Sequence of chain 7.F:
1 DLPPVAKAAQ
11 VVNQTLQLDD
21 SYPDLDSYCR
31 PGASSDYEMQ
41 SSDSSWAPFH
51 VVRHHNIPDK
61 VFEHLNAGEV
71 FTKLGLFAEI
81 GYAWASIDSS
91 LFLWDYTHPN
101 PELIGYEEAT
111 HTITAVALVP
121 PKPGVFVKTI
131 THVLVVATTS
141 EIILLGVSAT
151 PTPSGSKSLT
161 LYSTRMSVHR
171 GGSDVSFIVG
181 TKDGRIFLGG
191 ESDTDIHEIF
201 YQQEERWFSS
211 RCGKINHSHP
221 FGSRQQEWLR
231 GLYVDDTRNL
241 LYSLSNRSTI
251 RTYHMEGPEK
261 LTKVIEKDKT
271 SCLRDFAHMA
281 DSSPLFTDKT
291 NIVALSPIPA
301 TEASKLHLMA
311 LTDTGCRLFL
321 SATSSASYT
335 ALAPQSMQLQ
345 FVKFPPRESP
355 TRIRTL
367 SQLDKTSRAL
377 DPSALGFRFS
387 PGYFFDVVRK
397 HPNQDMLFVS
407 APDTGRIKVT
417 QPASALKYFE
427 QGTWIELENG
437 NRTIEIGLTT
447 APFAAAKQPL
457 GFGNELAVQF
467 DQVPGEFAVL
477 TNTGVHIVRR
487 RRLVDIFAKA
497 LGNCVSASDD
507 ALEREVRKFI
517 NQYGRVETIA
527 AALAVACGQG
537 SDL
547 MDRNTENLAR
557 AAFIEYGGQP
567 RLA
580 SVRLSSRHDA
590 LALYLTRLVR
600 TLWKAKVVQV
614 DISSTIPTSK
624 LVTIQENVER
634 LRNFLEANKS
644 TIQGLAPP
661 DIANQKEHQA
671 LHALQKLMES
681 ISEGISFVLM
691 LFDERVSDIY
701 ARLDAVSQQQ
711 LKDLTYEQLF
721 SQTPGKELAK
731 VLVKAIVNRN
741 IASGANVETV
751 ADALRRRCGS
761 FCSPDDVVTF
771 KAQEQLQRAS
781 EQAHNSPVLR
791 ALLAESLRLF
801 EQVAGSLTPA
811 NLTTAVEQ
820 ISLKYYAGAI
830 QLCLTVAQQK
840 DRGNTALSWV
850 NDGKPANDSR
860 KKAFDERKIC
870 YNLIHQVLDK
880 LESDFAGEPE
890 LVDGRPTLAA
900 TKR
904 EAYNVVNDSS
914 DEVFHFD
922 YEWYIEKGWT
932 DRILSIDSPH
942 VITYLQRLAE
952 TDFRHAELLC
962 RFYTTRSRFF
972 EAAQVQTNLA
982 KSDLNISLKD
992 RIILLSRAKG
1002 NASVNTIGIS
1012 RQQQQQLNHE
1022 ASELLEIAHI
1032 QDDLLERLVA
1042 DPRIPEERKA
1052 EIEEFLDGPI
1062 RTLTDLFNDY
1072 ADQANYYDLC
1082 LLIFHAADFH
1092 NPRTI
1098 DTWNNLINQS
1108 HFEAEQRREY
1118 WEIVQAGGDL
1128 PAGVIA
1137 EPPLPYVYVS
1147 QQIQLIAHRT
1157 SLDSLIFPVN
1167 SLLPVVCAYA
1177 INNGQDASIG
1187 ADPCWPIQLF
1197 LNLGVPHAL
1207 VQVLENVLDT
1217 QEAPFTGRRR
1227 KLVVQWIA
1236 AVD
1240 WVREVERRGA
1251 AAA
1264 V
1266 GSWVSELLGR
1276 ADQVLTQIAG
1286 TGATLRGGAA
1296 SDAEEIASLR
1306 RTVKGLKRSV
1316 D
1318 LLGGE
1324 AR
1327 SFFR

This small molecule binds to this protein.
Small molecule (SMILES): CC[C@H](C)[C@H](NC(=O)[C@@H](NC(=O)[C@H](CC(C)C)NC(=O)[C@@H](N)CCCCN)C(C)C)C(=O)N[C@@H](CC(N)=O)C(=O)N[C@@H](CCCCN)C(=O)N[C@@H](CC(=O)O)C(=O)N[C@@H](CCSC)C(=O)N[C@@H](CCCN=C(N)N)C(=O)N[C@H](C(=O)N[C@@H](CC(=O)O)C(=O)N[C@@H](CC(C)C)C(=O)N[C@@H](Cc1ccccc1)C(=O)N[C@@H](CO)C(=O)N1CCC[C@H]1C(=O)N1CCC[C@H]1C(=O)N[C@H](C=O)CC(N)=O)[C@@H](C)O

Sequence of chain 7.C:
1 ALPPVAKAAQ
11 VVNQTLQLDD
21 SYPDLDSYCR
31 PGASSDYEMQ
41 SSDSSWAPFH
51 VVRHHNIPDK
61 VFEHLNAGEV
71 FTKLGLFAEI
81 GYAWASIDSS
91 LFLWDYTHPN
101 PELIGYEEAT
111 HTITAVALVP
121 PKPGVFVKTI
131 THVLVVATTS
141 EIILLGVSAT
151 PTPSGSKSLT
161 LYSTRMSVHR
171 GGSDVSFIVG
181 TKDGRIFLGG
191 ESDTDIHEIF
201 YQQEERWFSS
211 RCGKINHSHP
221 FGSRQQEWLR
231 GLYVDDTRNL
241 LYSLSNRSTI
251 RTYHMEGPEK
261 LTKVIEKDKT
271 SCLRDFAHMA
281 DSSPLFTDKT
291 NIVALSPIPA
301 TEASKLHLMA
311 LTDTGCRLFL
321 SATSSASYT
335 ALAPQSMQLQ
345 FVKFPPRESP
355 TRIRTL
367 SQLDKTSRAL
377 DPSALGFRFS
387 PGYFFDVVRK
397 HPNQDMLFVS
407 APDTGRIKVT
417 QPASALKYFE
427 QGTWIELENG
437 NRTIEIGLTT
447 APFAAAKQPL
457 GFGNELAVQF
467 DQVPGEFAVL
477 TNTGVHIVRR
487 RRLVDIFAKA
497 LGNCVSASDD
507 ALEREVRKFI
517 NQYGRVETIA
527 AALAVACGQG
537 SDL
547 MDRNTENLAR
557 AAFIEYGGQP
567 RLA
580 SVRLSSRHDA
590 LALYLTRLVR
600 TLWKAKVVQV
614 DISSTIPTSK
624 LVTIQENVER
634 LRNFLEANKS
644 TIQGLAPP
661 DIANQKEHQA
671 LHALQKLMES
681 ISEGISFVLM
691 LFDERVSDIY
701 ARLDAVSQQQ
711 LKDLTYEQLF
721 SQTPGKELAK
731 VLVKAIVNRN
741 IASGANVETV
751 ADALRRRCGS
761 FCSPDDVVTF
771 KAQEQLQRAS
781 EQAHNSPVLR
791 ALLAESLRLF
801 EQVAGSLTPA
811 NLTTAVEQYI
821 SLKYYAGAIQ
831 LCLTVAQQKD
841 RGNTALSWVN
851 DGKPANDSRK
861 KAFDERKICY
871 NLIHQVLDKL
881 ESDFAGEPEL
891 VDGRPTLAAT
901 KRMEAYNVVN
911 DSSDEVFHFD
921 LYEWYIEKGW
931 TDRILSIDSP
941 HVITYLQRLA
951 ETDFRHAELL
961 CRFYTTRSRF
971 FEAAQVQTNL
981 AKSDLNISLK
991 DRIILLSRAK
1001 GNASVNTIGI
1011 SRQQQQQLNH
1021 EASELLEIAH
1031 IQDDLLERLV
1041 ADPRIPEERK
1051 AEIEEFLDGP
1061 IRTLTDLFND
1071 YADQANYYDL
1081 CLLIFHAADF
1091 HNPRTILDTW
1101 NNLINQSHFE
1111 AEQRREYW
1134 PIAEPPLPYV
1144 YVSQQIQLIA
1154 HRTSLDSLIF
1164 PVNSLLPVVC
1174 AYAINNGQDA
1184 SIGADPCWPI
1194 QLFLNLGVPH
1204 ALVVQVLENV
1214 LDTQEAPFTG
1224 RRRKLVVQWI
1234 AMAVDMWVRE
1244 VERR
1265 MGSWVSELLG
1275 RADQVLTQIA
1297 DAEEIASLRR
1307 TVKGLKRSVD

Binding-site contacts:
Ligand atom N contacts residue GLN1074 of chain 7.C at 3.2 Å (h-bond).
Ligand atom CG2 contacts residue PHE1068 of chain 7.C at 3.6 Å (hydrophobic).
Ligand atom CZ contacts residue ARG1044 of chain 7.C at 3.3 Å.
Ligand atom N contacts residue THR1065 of chain 7.C at 3.2 Å (h-bond).
Ligand atom NH2 contacts residue ASP1073 of chain 7.C at 3.1 Å (salt-bridge).
Ligand atom CG contacts residue GLN565 of chain 7.F at 1.5 Å.
Ligand atom CB contacts residue GLU1052 of chain 7.C at 3.1 Å.
Ligand atom CG1 contacts residue PHE1068 of chain 7.C at 3.4 Å (hydrophobic).
Ligand atom CE2 contacts residue GLN565 of chain 7.F at 2.0 Å.
Ligand atom NH1 contacts residue ASN1069 of chain 7.C at 2.8 Å (h-bond).
Ligand atom O contacts residue GLN1074 of chain 7.C at 3.0 Å (h-bond).
Ligand atom CD2 contacts residue GLN565 of chain 7.F at 1.6 Å.
Ligand atom CA contacts residue GLN565 of chain 7.F at 3.1 Å.
Ligand atom CA contacts residue THR1065 of chain 7.C at 3.6 Å.
Ligand atom CE contacts residue LYS1225 of chain 7.NA at 3.3 Å.
Ligand atom CB contacts residue GLN565 of chain 7.F at 2.0 Å.
Ligand atom N contacts residue ASN1069 of chain 7.C at 2.9 Å (h-bond).
Ligand atom OG1 contacts residue ARG1049 of chain 7.C at 2.9 Å (salt-bridge).
Ligand atom CD1 contacts residue GLN565 of chain 7.F at 1.2 Å.
Ligand atom CD1 contacts residue ARG1044 of chain 7.C at 3.1 Å.
Ligand atom CD1 contacts residue ARG567 of chain 7.F at 3.4 Å.
Ligand atom O contacts residue ASN1069 of chain 7.C at 3.3 Å (h-bond).
Ligand atom CB contacts residue GLN1074 of chain 7.C at 3.5 Å.
Ligand atom CD1 contacts residue PHE1068 of chain 7.C at 3.4 Å (hydrophobic).
Ligand atom NZ contacts residue ASP1073 of chain 7.C at 3.0 Å (salt-bridge).
Ligand atom CG contacts residue GLU1052 of chain 7.C at 3.2 Å.
Ligand atom NH1 contacts residue ASP1073 of chain 7.C at 3.6 Å.
Ligand atom C contacts residue ASN1069 of chain 7.C at 3.2 Å.
Ligand atom CG contacts residue ILE1045 of chain 7.C at 3.5 Å (hydrophobic).
Ligand atom CD1 contacts residue THR1065 of chain 7.C at 3.5 Å.
Ligand atom CE contacts residue GLU1228 of chain 7.NA at 3.4 Å.
Ligand atom NZ contacts residue LYS1225 of chain 7.NA at 2.2 Å.
Ligand atom CZ contacts residue GLN565 of chain 7.F at 2.3 Å.
Ligand atom CE1 contacts residue ARG1044 of chain 7.C at 3.5 Å.
Ligand atom CD contacts residue GLN1074 of chain 7.C at 3.5 Å.
Ligand atom O contacts residue ASN1069 of chain 7.C at 3.0 Å (h-bond).
Ligand atom CA contacts residue ASN1069 of chain 7.C at 3.5 Å.
Ligand atom O contacts residue THR1065 of chain 7.C at 3.2 Å.
Ligand atom CD1 contacts residue ILE1053 of chain 7.C at 3.4 Å (hydrophobic).
Ligand atom CE1 contacts residue GLN565 of chain 7.F at 1.8 Å.

Sequence of chain 7.NA:
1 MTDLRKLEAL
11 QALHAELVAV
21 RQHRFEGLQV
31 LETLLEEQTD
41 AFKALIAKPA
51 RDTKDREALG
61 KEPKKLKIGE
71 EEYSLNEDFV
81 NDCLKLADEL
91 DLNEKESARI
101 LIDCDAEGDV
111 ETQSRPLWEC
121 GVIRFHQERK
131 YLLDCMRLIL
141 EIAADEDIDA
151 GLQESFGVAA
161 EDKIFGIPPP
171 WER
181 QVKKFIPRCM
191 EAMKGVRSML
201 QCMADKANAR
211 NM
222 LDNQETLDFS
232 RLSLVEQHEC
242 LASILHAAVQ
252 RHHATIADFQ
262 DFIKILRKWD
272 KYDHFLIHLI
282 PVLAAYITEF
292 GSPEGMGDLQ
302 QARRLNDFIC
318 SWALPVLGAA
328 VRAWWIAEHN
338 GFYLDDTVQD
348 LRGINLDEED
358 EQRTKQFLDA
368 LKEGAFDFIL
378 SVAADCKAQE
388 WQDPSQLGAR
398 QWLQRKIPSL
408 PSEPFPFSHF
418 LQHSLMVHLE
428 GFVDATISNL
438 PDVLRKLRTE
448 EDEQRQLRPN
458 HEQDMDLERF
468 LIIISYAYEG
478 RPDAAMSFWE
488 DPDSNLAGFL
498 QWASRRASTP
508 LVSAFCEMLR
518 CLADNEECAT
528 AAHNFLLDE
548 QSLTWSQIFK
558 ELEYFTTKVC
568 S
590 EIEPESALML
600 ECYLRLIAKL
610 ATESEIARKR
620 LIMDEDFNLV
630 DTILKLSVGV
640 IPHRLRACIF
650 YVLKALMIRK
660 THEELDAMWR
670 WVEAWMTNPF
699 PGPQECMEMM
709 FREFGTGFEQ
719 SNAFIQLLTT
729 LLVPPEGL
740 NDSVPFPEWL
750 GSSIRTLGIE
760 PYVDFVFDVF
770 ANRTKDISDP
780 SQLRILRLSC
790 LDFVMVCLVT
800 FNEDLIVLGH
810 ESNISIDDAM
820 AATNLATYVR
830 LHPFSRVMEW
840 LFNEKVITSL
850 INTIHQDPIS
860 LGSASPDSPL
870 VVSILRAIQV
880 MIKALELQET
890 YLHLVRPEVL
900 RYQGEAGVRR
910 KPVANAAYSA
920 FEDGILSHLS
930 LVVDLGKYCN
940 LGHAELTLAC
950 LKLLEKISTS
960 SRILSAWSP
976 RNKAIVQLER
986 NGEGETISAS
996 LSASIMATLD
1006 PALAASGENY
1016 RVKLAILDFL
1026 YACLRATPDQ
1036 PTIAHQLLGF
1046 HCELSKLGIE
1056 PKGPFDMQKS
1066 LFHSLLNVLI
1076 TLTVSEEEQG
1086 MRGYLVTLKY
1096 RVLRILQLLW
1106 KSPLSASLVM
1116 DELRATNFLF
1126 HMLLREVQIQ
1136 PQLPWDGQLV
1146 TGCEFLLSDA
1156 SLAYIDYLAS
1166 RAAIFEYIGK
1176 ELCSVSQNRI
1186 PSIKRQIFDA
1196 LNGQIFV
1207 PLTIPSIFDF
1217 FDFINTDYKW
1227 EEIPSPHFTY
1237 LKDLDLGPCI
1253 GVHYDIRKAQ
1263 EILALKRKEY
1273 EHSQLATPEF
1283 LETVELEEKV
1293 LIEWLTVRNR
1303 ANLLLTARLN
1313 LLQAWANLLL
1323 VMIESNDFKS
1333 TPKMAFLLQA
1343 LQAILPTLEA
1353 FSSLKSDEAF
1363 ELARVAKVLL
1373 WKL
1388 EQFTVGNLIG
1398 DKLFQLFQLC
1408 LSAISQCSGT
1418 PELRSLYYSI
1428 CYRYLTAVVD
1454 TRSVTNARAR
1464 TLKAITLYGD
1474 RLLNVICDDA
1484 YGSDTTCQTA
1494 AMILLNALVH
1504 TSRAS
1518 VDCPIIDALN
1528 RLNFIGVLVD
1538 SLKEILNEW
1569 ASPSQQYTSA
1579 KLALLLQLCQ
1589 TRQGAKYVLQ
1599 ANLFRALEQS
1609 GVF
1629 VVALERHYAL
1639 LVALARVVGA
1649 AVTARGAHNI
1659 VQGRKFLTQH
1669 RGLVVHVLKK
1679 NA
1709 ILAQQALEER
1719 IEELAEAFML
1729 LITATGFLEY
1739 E